Binding-site contacts:
Ligand atom C5 contacts residue ASN58 of chain 1.C at 3.7 Å.
Ligand atom C1 contacts residue ASN58 of chain 1.C at 1.4 Å.
Ligand atom O5 contacts residue ASN58 of chain 1.C at 2.4 Å (h-bond).
Ligand atom N2 contacts residue ASN58 of chain 1.C at 2.9 Å (h-bond).
Ligand atom O7 contacts residue ASN58 of chain 1.C at 4.3 Å.
Ligand atom N2 contacts residue GLU57 of chain 1.C at 3.8 Å.
Ligand atom C8 contacts residue GLU57 of chain 1.C at 3.3 Å.
Ligand atom O7 contacts residue GLY16 of chain 1.D at 4.5 Å.
Ligand atom C2 contacts residue ASN58 of chain 1.C at 2.5 Å.
Ligand atom C8 contacts residue SER17 of chain 1.D at 3.4 Å.
Ligand atom O7 contacts residue SER17 of chain 1.D at 3.3 Å (h-bond).
Ligand atom C4 contacts residue ASN58 of chain 1.C at 4.2 Å.
Ligand atom C7 contacts residue ASN58 of chain 1.C at 3.8 Å.
Ligand atom C7 contacts residue SER17 of chain 1.D at 3.7 Å.
Ligand atom C3 contacts residue ASN58 of chain 1.C at 3.8 Å.
Ligand atom C7 contacts residue GLU57 of chain 1.C at 4.3 Å.

Sequence of chain 1.D:
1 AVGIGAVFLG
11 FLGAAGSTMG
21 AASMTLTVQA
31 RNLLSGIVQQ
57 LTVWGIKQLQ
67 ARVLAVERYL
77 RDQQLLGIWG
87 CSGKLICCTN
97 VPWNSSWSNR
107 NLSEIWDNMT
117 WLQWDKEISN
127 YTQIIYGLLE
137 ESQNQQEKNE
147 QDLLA

Sequence of chain 1.C:
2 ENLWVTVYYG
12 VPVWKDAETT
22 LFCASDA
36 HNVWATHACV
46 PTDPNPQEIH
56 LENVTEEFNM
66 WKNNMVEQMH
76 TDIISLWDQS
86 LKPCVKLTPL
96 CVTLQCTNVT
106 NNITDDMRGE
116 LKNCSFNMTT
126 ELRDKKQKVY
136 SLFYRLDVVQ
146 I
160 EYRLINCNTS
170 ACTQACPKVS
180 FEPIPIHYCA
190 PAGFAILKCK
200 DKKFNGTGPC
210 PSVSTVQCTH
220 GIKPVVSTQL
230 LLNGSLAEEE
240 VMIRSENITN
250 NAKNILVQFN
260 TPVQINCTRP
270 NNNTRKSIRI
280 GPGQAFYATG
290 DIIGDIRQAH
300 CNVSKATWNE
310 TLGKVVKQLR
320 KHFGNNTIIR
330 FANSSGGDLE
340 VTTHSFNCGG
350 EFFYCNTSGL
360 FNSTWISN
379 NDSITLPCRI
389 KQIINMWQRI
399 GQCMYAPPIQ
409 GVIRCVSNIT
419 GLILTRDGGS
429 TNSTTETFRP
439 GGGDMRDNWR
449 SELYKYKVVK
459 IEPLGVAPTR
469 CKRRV

A protein and the small-molecule ligand that binds it are described below.
Small molecule (SMILES): CC(=O)N[C@H]1[C@H](O[C@H]2[C@H](O)[C@@H](NC(C)=O)CO[C@@H]2CO)O[C@H](CO)[C@@H](O)[C@@H]1O